Sequence of chain 1.B:
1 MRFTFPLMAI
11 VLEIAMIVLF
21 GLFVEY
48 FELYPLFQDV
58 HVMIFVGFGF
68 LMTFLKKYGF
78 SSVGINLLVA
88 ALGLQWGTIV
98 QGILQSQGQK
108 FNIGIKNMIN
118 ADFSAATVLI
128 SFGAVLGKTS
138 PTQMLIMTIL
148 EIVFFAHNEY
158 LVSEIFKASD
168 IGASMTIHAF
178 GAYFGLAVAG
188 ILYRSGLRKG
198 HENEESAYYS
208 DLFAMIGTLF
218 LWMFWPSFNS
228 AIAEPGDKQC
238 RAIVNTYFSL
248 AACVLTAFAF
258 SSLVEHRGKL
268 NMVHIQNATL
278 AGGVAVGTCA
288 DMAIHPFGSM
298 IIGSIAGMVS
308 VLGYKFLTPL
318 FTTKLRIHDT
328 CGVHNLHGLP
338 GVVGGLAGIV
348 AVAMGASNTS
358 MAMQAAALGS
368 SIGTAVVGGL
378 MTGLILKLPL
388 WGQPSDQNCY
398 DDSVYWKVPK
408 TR

Binding-site contacts:
Ligand atom C3 contacts residue TYR190 of chain 1.B at 4.1 Å (hydrophobic).
Ligand atom C11 contacts residue ILE188 of chain 1.B at 4.2 Å (hydrophobic).
Ligand atom C7 contacts residue GLY187 of chain 1.B at 3.8 Å.
Ligand atom C27 contacts residue LEU183 of chain 1.B at 3.7 Å (hydrophobic).
Ligand atom C10 contacts residue GLY187 of chain 1.B at 4.3 Å.
Ligand atom C15 contacts residue LEU322 of chain 1.B at 3.8 Å (hydrophobic).
Ligand atom C22 contacts residue ILE324 of chain 1.B at 4.4 Å (hydrophobic).
Ligand atom C13 contacts residue GLY187 of chain 1.B at 4.3 Å.
Ligand atom C11 contacts residue GLY187 of chain 1.B at 4.0 Å.
Ligand atom C16 contacts residue GLY187 of chain 1.B at 3.6 Å.
Ligand atom C1 contacts residue GLY187 of chain 1.B at 4.4 Å.
Ligand atom C12 contacts residue GLY187 of chain 1.B at 3.9 Å.
Ligand atom C7 contacts residue LEU322 of chain 1.B at 4.0 Å (hydrophobic).
Ligand atom C6 contacts residue TYR190 of chain 1.B at 4.1 Å (hydrophobic).
Ligand atom C26 contacts residue TYR180 of chain 1.B at 3.8 Å (hydrophobic).
Ligand atom C27 contacts residue ALA184 of chain 1.B at 3.8 Å (hydrophobic).
Ligand atom C20 contacts residue LEU377 of chain 1.B at 4.4 Å (hydrophobic).
Ligand atom C9 contacts residue GLY187 of chain 1.B at 3.3 Å.
Ligand atom C15 contacts residue ILE324 of chain 1.B at 3.8 Å (hydrophobic).
Ligand atom C14 contacts residue GLY187 of chain 1.B at 3.6 Å.
Ligand atom C6 contacts residue ARG323 of chain 1.B at 3.7 Å.
Ligand atom C27 contacts residue TYR180 of chain 1.B at 3.8 Å (hydrophobic).
Ligand atom C26 contacts residue LEU183 of chain 1.B at 4.4 Å (hydrophobic).
Ligand atom C17 contacts residue ALA184 of chain 1.B at 4.4 Å (hydrophobic).
Ligand atom C12 contacts residue LEU377 of chain 1.B at 4.2 Å (hydrophobic).
Ligand atom C8 contacts residue GLY187 of chain 1.B at 3.8 Å.
Ligand atom C17 contacts residue GLY187 of chain 1.B at 4.0 Å.
Ligand atom C6 contacts residue GLY187 of chain 1.B at 4.2 Å.
Ligand atom C16 contacts residue ILE324 of chain 1.B at 3.6 Å (hydrophobic).
Ligand atom C5 contacts residue TYR190 of chain 1.B at 4.3 Å (hydrophobic).
Ligand atom C23 contacts residue VAL373 of chain 1.B at 4.0 Å (hydrophobic).
Ligand atom C25 contacts residue ILE324 of chain 1.B at 4.1 Å (hydrophobic).
Ligand atom C7 contacts residue ARG323 of chain 1.B at 3.7 Å.
Ligand atom C15 contacts residue GLY187 of chain 1.B at 4.1 Å.
Ligand atom C21 contacts residue ALA184 of chain 1.B at 3.6 Å (hydrophobic).
Ligand atom C27 contacts residue VAL373 of chain 1.B at 3.9 Å (hydrophobic).
Ligand atom C21 contacts residue LEU377 of chain 1.B at 3.6 Å (hydrophobic).
Ligand atom C4 contacts residue TYR190 of chain 1.B at 4.1 Å (hydrophobic).
Ligand atom C12 contacts residue ILE188 of chain 1.B at 3.7 Å (hydrophobic).
Ligand atom C21 contacts residue VAL373 of chain 1.B at 4.2 Å (hydrophobic).

This protein binds this small molecule.
Small molecule (SMILES): CC(C)CCC[C@@H](C)[C@H]1CC[C@H]2[C@@H]3CC=C4C[C@@H](O)CC[C@]4(C)[C@H]3CC[C@]12C